Sequence of chain 1.C:
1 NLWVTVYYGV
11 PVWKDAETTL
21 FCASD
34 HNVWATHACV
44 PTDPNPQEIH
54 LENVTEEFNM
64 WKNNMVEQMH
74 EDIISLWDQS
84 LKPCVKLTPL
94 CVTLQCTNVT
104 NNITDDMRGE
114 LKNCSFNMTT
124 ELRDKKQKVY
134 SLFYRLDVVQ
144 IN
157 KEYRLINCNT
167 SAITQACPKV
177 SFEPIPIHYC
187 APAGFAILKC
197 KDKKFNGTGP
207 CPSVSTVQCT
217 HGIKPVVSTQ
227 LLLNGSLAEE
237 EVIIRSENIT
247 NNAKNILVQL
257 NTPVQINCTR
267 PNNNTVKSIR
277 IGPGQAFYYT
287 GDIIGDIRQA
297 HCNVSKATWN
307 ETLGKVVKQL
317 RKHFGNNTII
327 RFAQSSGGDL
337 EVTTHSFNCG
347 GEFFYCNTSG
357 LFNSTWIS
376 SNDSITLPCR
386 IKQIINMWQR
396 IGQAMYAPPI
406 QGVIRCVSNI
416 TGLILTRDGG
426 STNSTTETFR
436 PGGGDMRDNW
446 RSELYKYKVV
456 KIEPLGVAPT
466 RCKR

Binding-site contacts:
Ligand atom C6 contacts residue GLY112 of chain 1.C at 4.5 Å.
Ligand atom O7 contacts residue ASN101 of chain 1.C at 3.1 Å (h-bond).
Ligand atom O5 contacts residue GLY112 of chain 1.C at 4.1 Å.
Ligand atom O5 contacts residue ASN101 of chain 1.C at 2.4 Å (h-bond).
Ligand atom N2 contacts residue ASN101 of chain 1.C at 3.0 Å (h-bond).
Ligand atom O6 contacts residue GLY112 of chain 1.C at 4.1 Å.
Ligand atom C2 contacts residue ASN101 of chain 1.C at 2.5 Å.
Ligand atom C8 contacts residue ASN101 of chain 1.C at 4.4 Å.
Ligand atom C7 contacts residue ASN101 of chain 1.C at 3.2 Å.
Ligand atom O6 contacts residue ARG138 of chain 1.C at 4.4 Å.
Ligand atom C4 contacts residue ASN101 of chain 1.C at 4.3 Å.
Ligand atom O6 contacts residue ARG111 of chain 1.C at 4.4 Å.
Ligand atom C1 contacts residue ASN101 of chain 1.C at 1.5 Å.
Ligand atom C6 contacts residue ARG138 of chain 1.C at 4.0 Å.
Ligand atom C5 contacts residue ASN101 of chain 1.C at 3.8 Å.
Ligand atom C8 contacts residue ARG138 of chain 1.C at 3.9 Å.
Ligand atom C3 contacts residue ASN101 of chain 1.C at 3.9 Å.
Ligand atom O7 contacts residue THR103 of chain 1.C at 4.4 Å.

This small molecule binds to this protein.
Small molecule (SMILES): CC(=O)N[C@H]1[C@H](O[C@H]2[C@H](O)[C@@H](NC(C)=O)CO[C@@H]2CO)O[C@H](CO)[C@@H](O)[C@@H]1O